Sequence of chain 1.L:
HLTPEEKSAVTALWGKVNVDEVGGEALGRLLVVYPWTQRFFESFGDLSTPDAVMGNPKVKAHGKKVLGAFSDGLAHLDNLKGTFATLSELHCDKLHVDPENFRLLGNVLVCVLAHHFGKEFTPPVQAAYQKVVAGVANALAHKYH

A small-molecule ligand and the protein it binds are described below.
Small molecule (SMILES): C=CC1=C(C)C2=N3->[Ni]45<-N6=C(C=c7c(C)c(C=C)c(n74)=C2)C(C)=C(CCC(=O)O)C6=Cc2c(CCC(=O)O)c(C)c(n25)C=C13

Binding-site contacts:
Ligand atom CBC contacts residue PHE42 of chain 1.L at 3.6 Å (hydrophobic).
Ligand atom C1B contacts residue VAL67 of chain 1.L at 3.6 Å (hydrophobic).
Ligand atom CBD contacts residue LEU96 of chain 1.L at 3.5 Å (hydrophobic).
Ligand atom CHD contacts residue VAL98 of chain 1.L at 3.6 Å (hydrophobic).
Ligand atom CHB contacts residue LEU88 of chain 1.L at 3.5 Å (hydrophobic).
Ligand atom CMA contacts residue LYS66 of chain 1.L at 3.2 Å.
Ligand atom C3A contacts residue LEU88 of chain 1.L at 3.6 Å (hydrophobic).
Ligand atom O2A contacts residue LYS66 of chain 1.L at 3.4 Å.
Ligand atom CMD contacts residue PHE42 of chain 1.L at 3.7 Å (hydrophobic).
Ligand atom C4A contacts residue LEU88 of chain 1.L at 3.7 Å (hydrophobic).
Ligand atom CMB contacts residue VAL67 of chain 1.L at 3.4 Å (hydrophobic).
Ligand atom CMC contacts residue PHE103 of chain 1.L at 3.7 Å (hydrophobic).
Ligand atom NB contacts residue HIS92 of chain 1.L at 3.3 Å (h-bond).
Ligand atom CAB contacts residue LEU106 of chain 1.L at 3.7 Å (hydrophobic).
Ligand atom C1C contacts residue PHE103 of chain 1.L at 3.7 Å (hydrophobic).
Ligand atom NA contacts residue HIS92 of chain 1.L at 2.9 Å (h-bond).
Ligand atom CHC contacts residue PHE103 of chain 1.L at 3.5 Å (hydrophobic).
Ligand atom CMA contacts residue LEU88 of chain 1.L at 3.5 Å (hydrophobic).
Ligand atom CHA contacts residue HIS63 of chain 1.L at 3.6 Å.
Ligand atom ND contacts residue HIS92 of chain 1.L at 2.9 Å (h-bond).
Ligand atom CMC contacts residue ASN102 of chain 1.L at 3.4 Å.
Ligand atom C4A contacts residue HIS92 of chain 1.L at 3.7 Å.
Ligand atom C2B contacts residue LEU141 of chain 1.L at 3.5 Å (hydrophobic).
Ligand atom CHB contacts residue VAL67 of chain 1.L at 3.6 Å (hydrophobic).
Ligand atom NA contacts residue VAL67 of chain 1.L at 3.5 Å.
Ligand atom C2B contacts residue VAL67 of chain 1.L at 3.5 Å (hydrophobic).
Ligand atom NB contacts residue VAL67 of chain 1.L at 3.7 Å.
Ligand atom NC contacts residue HIS92 of chain 1.L at 3.4 Å (h-bond).
Ligand atom C4D contacts residue HIS92 of chain 1.L at 3.5 Å.
Ligand atom C4A contacts residue VAL67 of chain 1.L at 3.5 Å (hydrophobic).
Ligand atom C2D contacts residue LEU96 of chain 1.L at 3.6 Å (hydrophobic).
Ligand atom CAD contacts residue HIS63 of chain 1.L at 3.2 Å.
Ligand atom NI contacts residue HIS92 of chain 1.L at 2.2 Å.
Ligand atom C3D contacts residue LEU96 of chain 1.L at 3.5 Å (hydrophobic).
Ligand atom C1A contacts residue HIS92 of chain 1.L at 3.6 Å.
Ligand atom CHD contacts residue PHE42 of chain 1.L at 3.5 Å (hydrophobic).
Ligand atom CBB contacts residue PHE103 of chain 1.L at 3.5 Å (hydrophobic).
Ligand atom O1D contacts residue LEU96 of chain 1.L at 3.5 Å.
Ligand atom CMB contacts residue LEU141 of chain 1.L at 3.5 Å (hydrophobic).
Ligand atom C3D contacts residue HIS63 of chain 1.L at 3.5 Å.